Sequence of chain 1.A:
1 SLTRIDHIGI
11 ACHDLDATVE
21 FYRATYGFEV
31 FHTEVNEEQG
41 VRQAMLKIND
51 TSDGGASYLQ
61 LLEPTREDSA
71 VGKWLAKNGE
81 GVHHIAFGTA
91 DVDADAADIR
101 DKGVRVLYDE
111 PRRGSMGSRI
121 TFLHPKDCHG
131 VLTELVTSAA

Binding-site contacts:
Ligand atom OS4 contacts residue GLN60 of chain 1.A at 3.0 Å (h-bond).
Ligand atom OP1 contacts residue HIS83 of chain 1.A at 3.2 Å.
Ligand atom OS1 contacts residue CO1 of chain 1.B at 2.2 Å.
Ligand atom CP4 contacts residue GLN39 of chain 1.A at 3.6 Å.
Ligand atom NS4 contacts residue CO1 of chain 1.B at 3.2 Å.
Ligand atom C4 contacts residue PRO125 of chain 1.A at 3.6 Å (hydrophobic).
Ligand atom CS1 contacts residue CO1 of chain 1.B at 3.3 Å.
Ligand atom NP1 contacts residue GLN39 of chain 1.A at 3.0 Å (h-bond).
Ligand atom CP9 contacts residue PRO125 of chain 1.A at 3.7 Å (hydrophobic).
Ligand atom CP4 contacts residue TYR108 of chain 1.A at 3.5 Å (hydrophobic).
Ligand atom OS1 contacts residue GLN60 of chain 1.A at 3.1 Å (h-bond).
Ligand atom OP2 contacts residue LEU107 of chain 1.A at 3.7 Å.
Ligand atom CS3 contacts residue GLN43 of chain 1.A at 3.7 Å.
Ligand atom OS5 contacts residue GLN60 of chain 1.A at 3.4 Å (h-bond).
Ligand atom OS5 contacts residue SER115 of chain 1.A at 2.8 Å (h-bond).
Ligand atom N6 contacts residue HIS83 of chain 1.A at 3.0 Å (h-bond).
Ligand atom O6 contacts residue LYS73 of chain 1.A at 3.7 Å.
Ligand atom OP3 contacts residue ALA70 of chain 1.A at 3.6 Å.
Ligand atom O22 contacts residue LYS73 of chain 1.A at 3.1 Å (salt-bridge).
Ligand atom N3 contacts residue PRO125 of chain 1.A at 3.4 Å.
Ligand atom OS4 contacts residue HIS7 of chain 1.A at 3.3 Å (h-bond).
Ligand atom CP9 contacts residue LEU107 of chain 1.A at 3.5 Å (hydrophobic).
Ligand atom C6 contacts residue TRP74 of chain 1.A at 3.6 Å (hydrophobic).
Ligand atom O12 contacts residue LYS73 of chain 1.A at 3.3 Å.
Ligand atom OS1 contacts residue GLU134 of chain 1.A at 3.5 Å (salt-bridge).
Ligand atom NS4 contacts residue GLN60 of chain 1.A at 3.3 Å (h-bond).
Ligand atom O2' contacts residue LYS77 of chain 1.A at 3.3 Å (salt-bridge).
Ligand atom CS2 contacts residue CO1 of chain 1.B at 3.7 Å.
Ligand atom OS4 contacts residue CO1 of chain 1.B at 2.3 Å.
Ligand atom O11 contacts residue LYS73 of chain 1.A at 3.3 Å (salt-bridge).
Ligand atom OS5 contacts residue GLY114 of chain 1.A at 3.3 Å.
Ligand atom OS5 contacts residue GLN43 of chain 1.A at 3.6 Å.
Ligand atom N6 contacts residue TRP74 of chain 1.A at 3.5 Å (h-bond).
Ligand atom N6 contacts residue LEU132 of chain 1.A at 3.6 Å.
Ligand atom N7 contacts residue TRP74 of chain 1.A at 3.5 Å.
Ligand atom OS1 contacts residue HIS84 of chain 1.A at 3.1 Å (h-bond).
Ligand atom C2 contacts residue GLY130 of chain 1.A at 3.3 Å.
Ligand atom C2 contacts residue PRO125 of chain 1.A at 3.5 Å (hydrophobic).
Ligand atom OS4 contacts residue GLU134 of chain 1.A at 2.9 Å (salt-bridge).
Ligand atom OP1 contacts residue LEU132 of chain 1.A at 3.6 Å.

A protein and the small-molecule ligand that binds it are described below.
Small molecule (SMILES): CC(C(=O)SCCNC(=O)CCNC(=O)[C@H](O)C(C)(C)COP(=O)(O)OP(=O)(O)OC[C@H]1O[C@@H](n2cnc3c(N)ncnc32)[C@H](O)[C@@H]1OP(=O)(O)O)=[N+]([O-])[O-]